Binding-site contacts:
Ligand atom C3 contacts residue ASN603 of chain 1.B at 3.8 Å.
Ligand atom O7 contacts residue ASN603 of chain 1.B at 3.8 Å.
Ligand atom C2 contacts residue ASN603 of chain 1.B at 2.5 Å.
Ligand atom C7 contacts residue ASN603 of chain 1.B at 3.5 Å.
Ligand atom N2 contacts residue ASN603 of chain 1.B at 2.9 Å (h-bond).
Ligand atom C6 contacts residue ASN603 of chain 1.B at 4.4 Å.
Ligand atom C1 contacts residue ASN603 of chain 1.B at 1.4 Å.
Ligand atom O5 contacts residue ASN603 of chain 1.B at 2.4 Å (h-bond).
Ligand atom C4 contacts residue ASN603 of chain 1.B at 4.2 Å.
Ligand atom C5 contacts residue ASN603 of chain 1.B at 3.7 Å.

A protein and the small-molecule ligand that binds it are described below.
Small molecule (SMILES): CC(=O)N[C@@H]1[C@@H](O)[C@H](O)[C@@H](CO)O[C@H]1O

Sequence of chain 1.B:
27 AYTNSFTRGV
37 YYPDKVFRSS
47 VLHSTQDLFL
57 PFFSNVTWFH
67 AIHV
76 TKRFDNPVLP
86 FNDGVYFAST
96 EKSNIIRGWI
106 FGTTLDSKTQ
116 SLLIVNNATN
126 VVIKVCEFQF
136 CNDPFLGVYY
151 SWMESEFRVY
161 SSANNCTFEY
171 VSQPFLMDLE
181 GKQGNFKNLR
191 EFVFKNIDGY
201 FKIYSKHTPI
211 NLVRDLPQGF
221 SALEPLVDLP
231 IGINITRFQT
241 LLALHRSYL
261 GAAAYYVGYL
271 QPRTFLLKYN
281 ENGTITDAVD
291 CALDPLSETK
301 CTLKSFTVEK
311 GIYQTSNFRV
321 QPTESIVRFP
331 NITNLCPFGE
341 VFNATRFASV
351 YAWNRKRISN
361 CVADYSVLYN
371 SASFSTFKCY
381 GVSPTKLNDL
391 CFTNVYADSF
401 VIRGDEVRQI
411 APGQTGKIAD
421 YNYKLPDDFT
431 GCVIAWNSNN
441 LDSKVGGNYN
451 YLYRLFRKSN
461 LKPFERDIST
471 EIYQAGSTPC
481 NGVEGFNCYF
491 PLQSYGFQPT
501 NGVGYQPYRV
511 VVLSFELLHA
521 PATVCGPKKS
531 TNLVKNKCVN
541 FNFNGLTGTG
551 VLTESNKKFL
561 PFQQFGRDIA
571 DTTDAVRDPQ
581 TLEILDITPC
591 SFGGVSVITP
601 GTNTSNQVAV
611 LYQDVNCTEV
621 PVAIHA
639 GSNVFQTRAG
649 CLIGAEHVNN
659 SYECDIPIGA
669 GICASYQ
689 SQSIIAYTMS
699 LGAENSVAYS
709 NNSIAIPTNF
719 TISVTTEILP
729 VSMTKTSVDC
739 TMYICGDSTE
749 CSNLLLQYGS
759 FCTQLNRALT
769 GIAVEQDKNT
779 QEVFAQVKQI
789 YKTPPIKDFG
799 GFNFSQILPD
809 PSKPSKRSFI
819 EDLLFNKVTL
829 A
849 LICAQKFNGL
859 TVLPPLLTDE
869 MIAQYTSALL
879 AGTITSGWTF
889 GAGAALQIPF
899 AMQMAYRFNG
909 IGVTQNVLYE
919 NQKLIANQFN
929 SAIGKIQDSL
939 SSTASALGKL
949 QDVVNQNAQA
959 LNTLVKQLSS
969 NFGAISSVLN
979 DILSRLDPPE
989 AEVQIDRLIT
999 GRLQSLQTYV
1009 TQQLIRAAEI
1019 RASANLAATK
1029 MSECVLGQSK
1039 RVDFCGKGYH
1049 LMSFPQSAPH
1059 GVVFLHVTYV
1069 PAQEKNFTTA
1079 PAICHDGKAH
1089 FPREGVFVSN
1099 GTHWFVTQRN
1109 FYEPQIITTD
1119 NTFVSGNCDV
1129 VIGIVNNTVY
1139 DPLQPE